Binding-site contacts:
Ligand atom C11 contacts residue GLU166 of chain 2.A at 3.7 Å.
Ligand atom C6 contacts residue HIS164 of chain 2.A at 3.5 Å.
Ligand atom C13 contacts residue PHE140 of chain 2.A at 3.8 Å (hydrophobic).
Ligand atom CL contacts residue ASP187 of chain 2.A at 3.1 Å.
Ligand atom C12 contacts residue HIS163 of chain 2.A at 4.0 Å.
Ligand atom C11 contacts residue CYS145 of chain 2.A at 3.9 Å (hydrophobic).
Ligand atom C1 contacts residue GLU166 of chain 2.A at 3.3 Å.
Ligand atom N1 contacts residue CYS145 of chain 2.A at 3.5 Å (h-bond).
Ligand atom C14 contacts residue ASN142 of chain 2.A at 3.9 Å.
Ligand atom CL contacts residue MET165 of chain 2.A at 4.0 Å.
Ligand atom O1 contacts residue GLU166 of chain 2.A at 3.0 Å (salt-bridge).
Ligand atom C4 contacts residue MET49 of chain 2.A at 3.5 Å (hydrophobic).
Ligand atom C12 contacts residue PHE140 of chain 2.A at 3.2 Å (hydrophobic).
Ligand atom C5 contacts residue MET49 of chain 2.A at 3.6 Å (hydrophobic).
Ligand atom CL contacts residue HIS41 of chain 2.A at 3.3 Å.
Ligand atom N contacts residue GLN189 of chain 2.A at 3.8 Å.
Ligand atom N2 contacts residue HIS163 of chain 2.A at 2.8 Å (h-bond).
Ligand atom C5 contacts residue MET165 of chain 2.A at 3.5 Å (hydrophobic).
Ligand atom N2 contacts residue PHE140 of chain 2.A at 3.6 Å.
Ligand atom C2 contacts residue GLN189 of chain 2.A at 3.2 Å.
Ligand atom C12 contacts residue LEU141 of chain 2.A at 3.8 Å (hydrophobic).
Ligand atom C3 contacts residue MET49 of chain 2.A at 4.0 Å (hydrophobic).
Ligand atom N2 contacts residue SER144 of chain 2.A at 3.7 Å.
Ligand atom O contacts residue GLU166 of chain 2.A at 2.9 Å (salt-bridge).
Ligand atom O1 contacts residue MET165 of chain 2.A at 3.4 Å.
Ligand atom C2 contacts residue ARG188 of chain 2.A at 3.5 Å.
Ligand atom C13 contacts residue GLU166 of chain 2.A at 3.4 Å.
Ligand atom C12 contacts residue GLU166 of chain 2.A at 3.6 Å.
Ligand atom C13 contacts residue ASN142 of chain 2.A at 3.7 Å.
Ligand atom C11 contacts residue HIS163 of chain 2.A at 3.2 Å.
Ligand atom C4 contacts residue ARG188 of chain 2.A at 4.0 Å.
Ligand atom C15 contacts residue ASN142 of chain 2.A at 3.9 Å.
Ligand atom C9 contacts residue MET165 of chain 2.A at 4.0 Å (hydrophobic).
Ligand atom C contacts residue GLU166 of chain 2.A at 3.5 Å.
Ligand atom C11 contacts residue MET165 of chain 2.A at 4.0 Å (hydrophobic).
Ligand atom C13 contacts residue LEU141 of chain 2.A at 3.5 Å (hydrophobic).
Ligand atom C6 contacts residue MET165 of chain 2.A at 3.6 Å (hydrophobic).
Ligand atom C6 contacts residue HIS41 of chain 2.A at 3.8 Å.
Ligand atom N2 contacts residue GLU166 of chain 2.A at 3.7 Å.
Ligand atom C4 contacts residue MET165 of chain 2.A at 3.6 Å (hydrophobic).

Sequence of chain 2.A:
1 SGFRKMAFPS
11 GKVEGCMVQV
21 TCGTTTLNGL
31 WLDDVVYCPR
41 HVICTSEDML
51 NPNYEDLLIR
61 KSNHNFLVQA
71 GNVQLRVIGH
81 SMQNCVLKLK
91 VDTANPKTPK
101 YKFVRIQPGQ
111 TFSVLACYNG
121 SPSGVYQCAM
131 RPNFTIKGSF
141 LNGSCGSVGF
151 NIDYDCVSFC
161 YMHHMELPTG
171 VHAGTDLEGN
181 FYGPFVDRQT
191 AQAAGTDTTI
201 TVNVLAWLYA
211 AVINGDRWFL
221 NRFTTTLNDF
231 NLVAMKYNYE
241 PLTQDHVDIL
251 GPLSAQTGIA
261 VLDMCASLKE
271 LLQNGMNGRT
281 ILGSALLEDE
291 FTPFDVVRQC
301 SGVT

This protein binds this small molecule.
Small molecule (SMILES): CC(=O)NCc1cc(Cl)cc(CC(=O)Nc2cnccc2C)c1